A protein and the small-molecule ligand that binds it are described below.
Small molecule (SMILES): CC(=O)N[C@H]1[C@H](O[C@H]2[C@H](O)[C@@H](NC(C)=O)CO[C@@H]2CO)O[C@H](CO)[C@@H](O)[C@@H]1O

Sequence of chain 1.B:
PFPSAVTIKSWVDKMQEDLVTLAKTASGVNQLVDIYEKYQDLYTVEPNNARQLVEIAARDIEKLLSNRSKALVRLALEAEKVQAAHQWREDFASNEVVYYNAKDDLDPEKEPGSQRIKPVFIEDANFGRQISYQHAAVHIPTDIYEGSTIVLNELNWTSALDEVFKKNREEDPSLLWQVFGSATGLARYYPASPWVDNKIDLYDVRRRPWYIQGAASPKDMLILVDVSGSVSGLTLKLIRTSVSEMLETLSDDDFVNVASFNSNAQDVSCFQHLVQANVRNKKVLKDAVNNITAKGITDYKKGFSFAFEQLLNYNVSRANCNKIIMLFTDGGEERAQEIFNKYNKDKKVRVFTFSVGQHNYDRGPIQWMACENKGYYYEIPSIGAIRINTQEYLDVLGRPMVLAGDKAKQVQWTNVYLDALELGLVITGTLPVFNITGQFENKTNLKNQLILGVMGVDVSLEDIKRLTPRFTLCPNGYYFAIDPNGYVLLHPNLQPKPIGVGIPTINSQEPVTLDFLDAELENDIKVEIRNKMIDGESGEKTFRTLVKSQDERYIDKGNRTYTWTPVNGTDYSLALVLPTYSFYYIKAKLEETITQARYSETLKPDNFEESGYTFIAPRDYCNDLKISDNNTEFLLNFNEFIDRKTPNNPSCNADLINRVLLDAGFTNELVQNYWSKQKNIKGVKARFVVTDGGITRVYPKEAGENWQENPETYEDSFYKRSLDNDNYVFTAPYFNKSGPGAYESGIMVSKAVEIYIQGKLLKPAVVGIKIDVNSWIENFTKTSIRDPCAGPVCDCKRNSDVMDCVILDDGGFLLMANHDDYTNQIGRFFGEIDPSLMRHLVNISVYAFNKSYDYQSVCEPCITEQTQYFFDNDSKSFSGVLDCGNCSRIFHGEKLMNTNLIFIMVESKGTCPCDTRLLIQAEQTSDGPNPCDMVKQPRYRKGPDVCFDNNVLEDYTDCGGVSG

Binding-site contacts:
Ligand atom C7 contacts residue ASN613 of chain 1.B at 3.4 Å.
Ligand atom C8 contacts residue ALA83 of chain 1.B at 3.9 Å (hydrophobic).
Ligand atom C5 contacts residue ASN613 of chain 1.B at 3.7 Å.
Ligand atom C7 contacts residue ARG84 of chain 1.B at 4.4 Å.
Ligand atom C4 contacts residue ASN613 of chain 1.B at 4.3 Å.
Ligand atom C1 contacts residue ASN613 of chain 1.B at 1.5 Å.
Ligand atom C8 contacts residue PRO611 of chain 1.B at 3.6 Å (hydrophobic).
Ligand atom O5 contacts residue ASN613 of chain 1.B at 2.4 Å (h-bond).
Ligand atom C3 contacts residue ASN613 of chain 1.B at 3.9 Å.
Ligand atom C8 contacts residue ARG84 of chain 1.B at 4.3 Å.
Ligand atom O6 contacts residue ASN613 of chain 1.B at 4.4 Å.
Ligand atom C8 contacts residue ASN613 of chain 1.B at 3.5 Å.
Ligand atom O7 contacts residue ARG84 of chain 1.B at 3.8 Å.
Ligand atom N2 contacts residue ASN613 of chain 1.B at 2.6 Å.
Ligand atom C8 contacts residue GLU87 of chain 1.B at 4.3 Å.
Ligand atom C2 contacts residue ASN613 of chain 1.B at 2.6 Å.